Binding-site contacts:
Ligand atom N2 contacts residue ASN127 of chain 1.C at 3.2 Å (h-bond).
Ligand atom C1 contacts residue ASN127 of chain 1.C at 1.4 Å.
Ligand atom C2 contacts residue ASN127 of chain 1.C at 2.6 Å.
Ligand atom O7 contacts residue ASN127 of chain 1.C at 3.7 Å.
Ligand atom C4 contacts residue ASN127 of chain 1.C at 4.2 Å.
Ligand atom C5 contacts residue ARG125 of chain 1.C at 3.9 Å.
Ligand atom C6 contacts residue ARG125 of chain 1.C at 4.1 Å.
Ligand atom C7 contacts residue ASN127 of chain 1.C at 3.7 Å.
Ligand atom O5 contacts residue ASN127 of chain 1.C at 2.3 Å (h-bond).
Ligand atom C1 contacts residue ARG125 of chain 1.C at 4.3 Å.
Ligand atom C3 contacts residue ASN127 of chain 1.C at 3.9 Å.
Ligand atom C5 contacts residue ASN127 of chain 1.C at 3.6 Å.
Ligand atom O5 contacts residue ARG125 of chain 1.C at 4.1 Å.

Sequence of chain 1.C:
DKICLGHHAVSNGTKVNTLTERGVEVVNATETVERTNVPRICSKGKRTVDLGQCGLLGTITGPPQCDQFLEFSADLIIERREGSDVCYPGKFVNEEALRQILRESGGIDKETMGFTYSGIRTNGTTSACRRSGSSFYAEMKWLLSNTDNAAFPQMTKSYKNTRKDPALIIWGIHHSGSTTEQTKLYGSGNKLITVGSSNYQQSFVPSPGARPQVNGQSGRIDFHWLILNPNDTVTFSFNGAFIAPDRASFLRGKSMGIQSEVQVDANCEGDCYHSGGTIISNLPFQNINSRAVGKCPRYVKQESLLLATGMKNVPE

The protein below binds the small molecule below.
Small molecule (SMILES): CC(=O)N[C@@H]1[C@@H](O)[C@H](O)[C@@H](CO)O[C@H]1O